A small-molecule ligand and the protein it binds are described below.
Small molecule (SMILES): CSC[C@H]1O[C@@H](n2cnc3c(N)ncnc32)[C@H](O)[C@@H]1O

Sequence of chain 1.A:
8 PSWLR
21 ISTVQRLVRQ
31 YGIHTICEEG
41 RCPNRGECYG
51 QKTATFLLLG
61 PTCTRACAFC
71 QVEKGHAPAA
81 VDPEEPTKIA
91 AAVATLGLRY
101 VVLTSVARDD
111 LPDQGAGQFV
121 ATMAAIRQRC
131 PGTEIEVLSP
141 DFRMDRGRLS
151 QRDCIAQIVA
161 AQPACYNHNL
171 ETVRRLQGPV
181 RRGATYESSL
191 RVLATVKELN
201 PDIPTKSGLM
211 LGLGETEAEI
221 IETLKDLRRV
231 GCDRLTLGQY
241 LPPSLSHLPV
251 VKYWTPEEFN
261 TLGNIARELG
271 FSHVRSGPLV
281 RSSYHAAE

Binding-site contacts:
Ligand atom N6 contacts residue PHE69 of chain 1.A at 3.1 Å (h-bond).
Ligand atom C2 contacts residue LEU241 of chain 1.A at 3.8 Å (hydrophobic).
Ligand atom N9 contacts residue MET210 of chain 1.A at 3.8 Å.
Ligand atom C4 contacts residue MET210 of chain 1.A at 3.3 Å (hydrophobic).
Ligand atom C2 contacts residue GLN239 of chain 1.A at 3.2 Å.
Ligand atom C3' contacts residue ASN169 of chain 1.A at 4.0 Å.
Ligand atom C5' contacts residue DTT1 of chain 1.D at 3.0 Å.
Ligand atom N3 contacts residue MET210 of chain 1.A at 3.4 Å (h-bond).
Ligand atom CS contacts residue SER283 of chain 1.A at 3.2 Å.
Ligand atom O2' contacts residue MET210 of chain 1.A at 3.9 Å.
Ligand atom C2 contacts residue TYR240 of chain 1.A at 3.8 Å (hydrophobic).
Ligand atom C8 contacts residue ARG281 of chain 1.A at 3.9 Å.
Ligand atom O2' contacts residue GLU171 of chain 1.A at 2.5 Å (salt-bridge).
Ligand atom C6 contacts residue LEU241 of chain 1.A at 3.7 Å (hydrophobic).
Ligand atom N1 contacts residue TYR240 of chain 1.A at 3.8 Å.
Ligand atom N7 contacts residue ARG281 of chain 1.A at 3.9 Å.
Ligand atom C4 contacts residue ARG281 of chain 1.A at 3.7 Å.
Ligand atom O3' contacts residue ASN169 of chain 1.A at 3.0 Å (h-bond).
Ligand atom O3' contacts residue GLU171 of chain 1.A at 2.6 Å (salt-bridge).
Ligand atom N1 contacts residue GLN239 of chain 1.A at 3.8 Å.
Ligand atom C5 contacts residue MET210 of chain 1.A at 3.7 Å (hydrophobic).
Ligand atom N1 contacts residue LEU241 of chain 1.A at 3.1 Å (h-bond).
Ligand atom N7 contacts residue PHE69 of chain 1.A at 3.5 Å.
Ligand atom O2' contacts residue ASN169 of chain 1.A at 3.6 Å (h-bond).
Ligand atom CS contacts residue SER282 of chain 1.A at 3.7 Å.
Ligand atom C3' contacts residue GLU171 of chain 1.A at 3.6 Å.
Ligand atom CS contacts residue ARG281 of chain 1.A at 3.7 Å.
Ligand atom C8 contacts residue PHE69 of chain 1.A at 3.7 Å (hydrophobic).
Ligand atom N9 contacts residue ARG281 of chain 1.A at 3.8 Å.
Ligand atom C3' contacts residue DTT1 of chain 1.D at 3.4 Å.
Ligand atom C5 contacts residue ARG281 of chain 1.A at 3.7 Å.
Ligand atom C5' contacts residue LEU138 of chain 1.A at 4.0 Å (hydrophobic).
Ligand atom O3' contacts residue DTT1 of chain 1.D at 3.1 Å (h-bond).
Ligand atom N6 contacts residue LEU241 of chain 1.A at 2.8 Å (h-bond).
Ligand atom C4' contacts residue ASN169 of chain 1.A at 4.0 Å.
Ligand atom C2' contacts residue MET210 of chain 1.A at 3.9 Å (hydrophobic).
Ligand atom C2' contacts residue GLU171 of chain 1.A at 3.3 Å.
Ligand atom O4' contacts residue ARG281 of chain 1.A at 3.7 Å.
Ligand atom C4' contacts residue DTT1 of chain 1.D at 3.8 Å.
Ligand atom C2 contacts residue MET210 of chain 1.A at 3.7 Å (hydrophobic).